Binding-site contacts:
Ligand atom C7 contacts residue ASN293 of chain 1.F at 3.6 Å.
Ligand atom N2 contacts residue ASN293 of chain 1.F at 2.9 Å (h-bond).
Ligand atom C5 contacts residue ASN293 of chain 1.F at 3.7 Å.
Ligand atom O7 contacts residue LYS243 of chain 1.F at 3.9 Å.
Ligand atom C3 contacts residue ASN293 of chain 1.F at 3.8 Å.
Ligand atom C8 contacts residue LYS243 of chain 1.F at 3.6 Å.
Ligand atom O5 contacts residue ASN293 of chain 1.F at 2.4 Å (h-bond).
Ligand atom N2 contacts residue ALA292 of chain 1.F at 4.2 Å.
Ligand atom O7 contacts residue ASN293 of chain 1.F at 3.9 Å.
Ligand atom C4 contacts residue ASN293 of chain 1.F at 4.2 Å.
Ligand atom C7 contacts residue LYS243 of chain 1.F at 4.2 Å.
Ligand atom C1 contacts residue ASN293 of chain 1.F at 1.4 Å.
Ligand atom C8 contacts residue ALA292 of chain 1.F at 3.9 Å (hydrophobic).
Ligand atom C2 contacts residue ASN293 of chain 1.F at 2.5 Å.

Sequence of chain 1.F:
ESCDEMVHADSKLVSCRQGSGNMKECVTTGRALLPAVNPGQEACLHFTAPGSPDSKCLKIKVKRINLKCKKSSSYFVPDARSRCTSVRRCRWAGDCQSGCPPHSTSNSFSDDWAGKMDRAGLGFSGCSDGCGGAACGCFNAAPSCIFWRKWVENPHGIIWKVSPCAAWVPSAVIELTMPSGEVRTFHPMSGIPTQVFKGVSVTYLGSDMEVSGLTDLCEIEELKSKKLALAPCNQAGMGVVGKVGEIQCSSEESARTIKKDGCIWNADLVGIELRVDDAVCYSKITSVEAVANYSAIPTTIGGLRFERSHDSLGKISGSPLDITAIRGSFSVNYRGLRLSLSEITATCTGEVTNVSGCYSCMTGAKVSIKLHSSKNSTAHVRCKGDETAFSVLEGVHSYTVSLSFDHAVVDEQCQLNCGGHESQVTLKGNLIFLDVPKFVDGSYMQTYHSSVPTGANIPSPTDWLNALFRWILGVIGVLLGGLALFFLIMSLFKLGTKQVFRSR

A small-molecule ligand and the protein it binds are described below.
Small molecule (SMILES): CC(=O)N[C@@H]1[C@@H](O)[C@H](O)[C@@H](CO)O[C@H]1O